Sequence of chain 1.A:
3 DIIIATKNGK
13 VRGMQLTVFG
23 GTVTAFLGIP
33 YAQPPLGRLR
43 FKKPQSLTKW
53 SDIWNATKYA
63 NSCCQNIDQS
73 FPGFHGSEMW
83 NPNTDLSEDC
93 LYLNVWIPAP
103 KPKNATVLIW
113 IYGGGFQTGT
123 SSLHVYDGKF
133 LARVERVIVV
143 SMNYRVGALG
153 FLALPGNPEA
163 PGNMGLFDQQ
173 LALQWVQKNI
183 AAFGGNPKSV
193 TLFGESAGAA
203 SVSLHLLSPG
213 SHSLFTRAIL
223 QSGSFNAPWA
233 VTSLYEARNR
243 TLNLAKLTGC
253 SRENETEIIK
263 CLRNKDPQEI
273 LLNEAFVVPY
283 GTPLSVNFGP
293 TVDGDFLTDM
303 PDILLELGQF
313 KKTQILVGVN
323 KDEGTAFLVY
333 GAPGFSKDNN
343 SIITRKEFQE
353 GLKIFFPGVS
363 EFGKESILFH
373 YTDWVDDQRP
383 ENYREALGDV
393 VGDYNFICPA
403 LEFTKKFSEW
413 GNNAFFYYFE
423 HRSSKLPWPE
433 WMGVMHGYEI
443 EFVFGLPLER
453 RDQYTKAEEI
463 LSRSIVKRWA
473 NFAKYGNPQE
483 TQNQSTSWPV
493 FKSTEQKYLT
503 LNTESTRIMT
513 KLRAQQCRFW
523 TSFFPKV

A small-molecule ligand and the protein it binds are described below.
Small molecule (SMILES): CC(=O)N[C@@H]1[C@@H](O)[C@H](O)[C@@H](CO)O[C@H]1O

Binding-site contacts:
Ligand atom C2 contacts residue ASN485 of chain 1.A at 2.5 Å.
Ligand atom O5 contacts residue ASN485 of chain 1.A at 2.4 Å (h-bond).
Ligand atom C5 contacts residue ASN485 of chain 1.A at 3.7 Å.
Ligand atom O3 contacts residue ARG465 of chain 1.A at 3.7 Å.
Ligand atom O7 contacts residue ARG465 of chain 1.A at 3.4 Å.
Ligand atom C7 contacts residue ARG465 of chain 1.A at 3.8 Å.
Ligand atom C1 contacts residue ASN485 of chain 1.A at 1.4 Å.
Ligand atom C8 contacts residue GLU482 of chain 1.A at 3.7 Å.
Ligand atom N2 contacts residue ASN485 of chain 1.A at 3.0 Å (h-bond).
Ligand atom O7 contacts residue SER466 of chain 1.A at 4.3 Å.
Ligand atom N2 contacts residue ARG465 of chain 1.A at 4.4 Å.
Ligand atom C7 contacts residue GLU482 of chain 1.A at 4.3 Å.
Ligand atom C7 contacts residue ASN485 of chain 1.A at 3.5 Å.
Ligand atom O7 contacts residue ASN485 of chain 1.A at 3.6 Å (h-bond).
Ligand atom C4 contacts residue ASN485 of chain 1.A at 4.2 Å.
Ligand atom C8 contacts residue LYS469 of chain 1.A at 3.8 Å.
Ligand atom C8 contacts residue ARG465 of chain 1.A at 4.1 Å.
Ligand atom C3 contacts residue ASN485 of chain 1.A at 3.8 Å.